Sequence of chain 1.B:
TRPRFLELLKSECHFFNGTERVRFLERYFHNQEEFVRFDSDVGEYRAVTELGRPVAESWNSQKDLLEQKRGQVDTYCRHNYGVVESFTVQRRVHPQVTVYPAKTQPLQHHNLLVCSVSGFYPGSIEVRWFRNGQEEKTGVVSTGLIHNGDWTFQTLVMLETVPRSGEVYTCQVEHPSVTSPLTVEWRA

Sequence of chain 1.A:
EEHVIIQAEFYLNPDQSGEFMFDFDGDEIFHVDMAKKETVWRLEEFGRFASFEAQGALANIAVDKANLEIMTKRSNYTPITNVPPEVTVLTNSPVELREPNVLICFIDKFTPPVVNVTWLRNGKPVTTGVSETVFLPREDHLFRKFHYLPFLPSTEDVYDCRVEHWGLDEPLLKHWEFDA

Binding-site contacts:
Ligand atom C4 contacts residue ASN116 of chain 1.A at 4.2 Å.
Ligand atom C8 contacts residue TRP166 of chain 1.A at 3.2 Å (hydrophobic).
Ligand atom N2 contacts residue ASN116 of chain 1.A at 2.9 Å (h-bond).
Ligand atom O5 contacts residue GLU164 of chain 1.A at 4.0 Å.
Ligand atom C8 contacts residue HIS165 of chain 1.A at 4.1 Å.
Ligand atom C2 contacts residue ASN116 of chain 1.A at 2.4 Å.
Ligand atom N2 contacts residue TRP166 of chain 1.A at 3.3 Å (h-bond).
Ligand atom C2 contacts residue TRP166 of chain 1.A at 4.0 Å (hydrophobic).
Ligand atom C8 contacts residue GLU164 of chain 1.A at 3.9 Å.
Ligand atom C8 contacts residue VAL115 of chain 1.A at 4.1 Å (hydrophobic).
Ligand atom C7 contacts residue HIS165 of chain 1.A at 4.5 Å.
Ligand atom C3 contacts residue TRP166 of chain 1.A at 3.8 Å (hydrophobic).
Ligand atom O7 contacts residue TRP166 of chain 1.A at 3.7 Å.
Ligand atom C8 contacts residue VAL114 of chain 1.A at 3.5 Å (hydrophobic).
Ligand atom C7 contacts residue ASN116 of chain 1.A at 3.3 Å.
Ligand atom O5 contacts residue THR1 of chain 1.B at 4.2 Å.
Ligand atom C1 contacts residue GLU164 of chain 1.A at 4.2 Å.
Ligand atom C5 contacts residue ASN116 of chain 1.A at 3.7 Å.
Ligand atom O3 contacts residue TRP166 of chain 1.A at 2.9 Å (h-bond).
Ligand atom O5 contacts residue ASN116 of chain 1.A at 2.4 Å (h-bond).
Ligand atom C7 contacts residue TRP166 of chain 1.A at 3.2 Å (hydrophobic).
Ligand atom C7 contacts residue GLU164 of chain 1.A at 3.9 Å.
Ligand atom C1 contacts residue ASN116 of chain 1.A at 1.4 Å.
Ligand atom O7 contacts residue ASN116 of chain 1.A at 3.3 Å (h-bond).
Ligand atom C3 contacts residue ASN116 of chain 1.A at 3.8 Å.
Ligand atom O7 contacts residue HIS165 of chain 1.A at 3.7 Å.
Ligand atom O7 contacts residue GLU164 of chain 1.A at 3.4 Å (salt-bridge).
Ligand atom O3 contacts residue THR1 of chain 1.B at 4.0 Å.

The small molecule below binds the protein below.
Small molecule (SMILES): CC(=O)N[C@H]1[C@H](O[C@H]2[C@H](O)[C@@H](NC(C)=O)CO[C@@H]2CO)O[C@H](CO)[C@@H](O)[C@@H]1O